Sequence of chain 5.A:
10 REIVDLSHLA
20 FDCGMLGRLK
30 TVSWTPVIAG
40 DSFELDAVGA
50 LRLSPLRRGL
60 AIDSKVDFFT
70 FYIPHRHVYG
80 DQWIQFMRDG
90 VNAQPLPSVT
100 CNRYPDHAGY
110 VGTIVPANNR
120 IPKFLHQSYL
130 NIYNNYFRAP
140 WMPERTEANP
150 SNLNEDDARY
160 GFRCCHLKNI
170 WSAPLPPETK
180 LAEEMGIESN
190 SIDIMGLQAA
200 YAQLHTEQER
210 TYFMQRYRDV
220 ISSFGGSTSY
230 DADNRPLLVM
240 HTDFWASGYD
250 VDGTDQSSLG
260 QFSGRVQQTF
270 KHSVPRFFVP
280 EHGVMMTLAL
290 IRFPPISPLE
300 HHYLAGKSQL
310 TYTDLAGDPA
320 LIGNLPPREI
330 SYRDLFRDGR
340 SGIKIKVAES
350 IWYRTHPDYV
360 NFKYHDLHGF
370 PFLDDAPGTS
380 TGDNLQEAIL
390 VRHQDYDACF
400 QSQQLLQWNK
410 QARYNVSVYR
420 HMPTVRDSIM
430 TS

Sequence of chain 4.A:
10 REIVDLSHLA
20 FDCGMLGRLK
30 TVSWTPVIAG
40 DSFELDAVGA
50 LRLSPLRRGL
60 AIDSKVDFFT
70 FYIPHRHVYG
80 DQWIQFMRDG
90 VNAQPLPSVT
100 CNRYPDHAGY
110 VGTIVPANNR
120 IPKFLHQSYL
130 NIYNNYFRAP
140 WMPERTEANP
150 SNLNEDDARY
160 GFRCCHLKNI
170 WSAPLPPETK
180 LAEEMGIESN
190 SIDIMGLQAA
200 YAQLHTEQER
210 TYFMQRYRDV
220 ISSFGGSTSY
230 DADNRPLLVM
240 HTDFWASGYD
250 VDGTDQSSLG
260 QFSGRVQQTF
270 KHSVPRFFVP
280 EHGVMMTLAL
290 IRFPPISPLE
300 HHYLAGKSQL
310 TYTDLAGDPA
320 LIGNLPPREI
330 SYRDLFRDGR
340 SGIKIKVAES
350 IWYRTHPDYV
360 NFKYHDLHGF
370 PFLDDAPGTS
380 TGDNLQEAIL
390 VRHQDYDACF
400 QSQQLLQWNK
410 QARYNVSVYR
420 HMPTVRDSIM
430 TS

Sequence of chain 4.C:
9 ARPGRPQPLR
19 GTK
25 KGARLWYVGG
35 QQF

Binding-site contacts:
Ligand atom O5' contacts residue ARG28 of chain 4.C at 3.4 Å.
Ligand atom N3 contacts residue PHE212 of chain 4.A at 2.9 Å.
Ligand atom N6 contacts residue GLU208 of chain 4.A at 3.4 Å (salt-bridge).
Ligand atom O3' contacts residue THR423 of chain 5.A at 3.8 Å.
Ligand atom P contacts residue ARG425 of chain 5.A at 3.5 Å.
Ligand atom C1' contacts residue PHE212 of chain 4.A at 3.5 Å (hydrophobic).
Ligand atom N3 contacts residue ARG425 of chain 5.A at 3.1 Å (salt-bridge).
Ligand atom C5' contacts residue DC1 of chain 4.H at 2.3 Å.
Ligand atom C2 contacts residue GLU208 of chain 4.A at 1.6 Å.
Ligand atom C2 contacts residue PHE212 of chain 4.A at 3.8 Å (hydrophobic).
Ligand atom C2' contacts residue DC1 of chain 4.E at 2.2 Å.
Ligand atom O3' contacts residue ARG28 of chain 4.C at 3.5 Å (salt-bridge).
Ligand atom C4' contacts residue DC1 of chain 4.H at 2.8 Å.
Ligand atom O5' contacts residue ARG425 of chain 5.A at 2.8 Å.
Ligand atom C4 contacts residue ARG425 of chain 5.A at 3.6 Å.
Ligand atom O5' contacts residue DC1 of chain 4.H at 2.6 Å.
Ligand atom C3' contacts residue DC1 of chain 4.E at 2.9 Å.
Ligand atom C5' contacts residue TYR31 of chain 4.C at 2.9 Å (hydrophobic).
Ligand atom C5' contacts residue ARG28 of chain 4.C at 3.1 Å.
Ligand atom OP1 contacts residue ARG28 of chain 4.C at 3.2 Å (salt-bridge).
Ligand atom N1 contacts residue GLU208 of chain 4.A at 1.5 Å (salt-bridge).
Ligand atom O5' contacts residue TYR31 of chain 4.C at 3.4 Å (h-bond).
Ligand atom OP2 contacts residue DC1 of chain 4.H at 2.0 Å.
Ligand atom OP2 contacts residue THR423 of chain 5.A at 2.9 Å.
Ligand atom O4' contacts residue PHE212 of chain 4.A at 3.4 Å.
Ligand atom N1 contacts residue ARG425 of chain 5.A at 3.6 Å (salt-bridge).
Ligand atom C4 contacts residue GLU208 of chain 4.A at 3.4 Å.
Ligand atom C1' contacts residue DC1 of chain 4.E at 3.6 Å.
Ligand atom O4' contacts residue ARG425 of chain 5.A at 3.7 Å.
Ligand atom P contacts residue DC1 of chain 4.H at 2.5 Å.
Ligand atom O3' contacts residue ARG425 of chain 5.A at 3.8 Å.
Ligand atom N3 contacts residue GLU208 of chain 4.A at 2.7 Å (salt-bridge).
Ligand atom C5 contacts residue GLU208 of chain 4.A at 3.4 Å.
Ligand atom O3' contacts residue DC1 of chain 4.E at 3.3 Å.
Ligand atom OP2 contacts residue ARG425 of chain 5.A at 3.8 Å.
Ligand atom C2 contacts residue ARG425 of chain 5.A at 3.1 Å.
Ligand atom OP2 contacts residue ASP426 of chain 5.A at 2.8 Å (salt-bridge).
Ligand atom C1' contacts residue ALA27 of chain 4.C at 3.8 Å (hydrophobic).
Ligand atom OP1 contacts residue GLY34 of chain 4.C at 3.8 Å.
Ligand atom C6 contacts residue GLU208 of chain 4.A at 2.6 Å.

A protein and the small-molecule ligand that binds it are described below.
Small molecule (SMILES): Nc1ncnc2c1N1CN2[C@H]2C[C@]3(OP3(O)(O)OC[C@H]3OCC[C@@H]3O[P](=O)(O)OC[C@H]3O[C@@H]1C[C@@H]3O)[C@@H](CO[P](=O)(O)O[C@H]1CCO[C@@H]1COP(=O)=O)O2